Sequence of chain 11.B:
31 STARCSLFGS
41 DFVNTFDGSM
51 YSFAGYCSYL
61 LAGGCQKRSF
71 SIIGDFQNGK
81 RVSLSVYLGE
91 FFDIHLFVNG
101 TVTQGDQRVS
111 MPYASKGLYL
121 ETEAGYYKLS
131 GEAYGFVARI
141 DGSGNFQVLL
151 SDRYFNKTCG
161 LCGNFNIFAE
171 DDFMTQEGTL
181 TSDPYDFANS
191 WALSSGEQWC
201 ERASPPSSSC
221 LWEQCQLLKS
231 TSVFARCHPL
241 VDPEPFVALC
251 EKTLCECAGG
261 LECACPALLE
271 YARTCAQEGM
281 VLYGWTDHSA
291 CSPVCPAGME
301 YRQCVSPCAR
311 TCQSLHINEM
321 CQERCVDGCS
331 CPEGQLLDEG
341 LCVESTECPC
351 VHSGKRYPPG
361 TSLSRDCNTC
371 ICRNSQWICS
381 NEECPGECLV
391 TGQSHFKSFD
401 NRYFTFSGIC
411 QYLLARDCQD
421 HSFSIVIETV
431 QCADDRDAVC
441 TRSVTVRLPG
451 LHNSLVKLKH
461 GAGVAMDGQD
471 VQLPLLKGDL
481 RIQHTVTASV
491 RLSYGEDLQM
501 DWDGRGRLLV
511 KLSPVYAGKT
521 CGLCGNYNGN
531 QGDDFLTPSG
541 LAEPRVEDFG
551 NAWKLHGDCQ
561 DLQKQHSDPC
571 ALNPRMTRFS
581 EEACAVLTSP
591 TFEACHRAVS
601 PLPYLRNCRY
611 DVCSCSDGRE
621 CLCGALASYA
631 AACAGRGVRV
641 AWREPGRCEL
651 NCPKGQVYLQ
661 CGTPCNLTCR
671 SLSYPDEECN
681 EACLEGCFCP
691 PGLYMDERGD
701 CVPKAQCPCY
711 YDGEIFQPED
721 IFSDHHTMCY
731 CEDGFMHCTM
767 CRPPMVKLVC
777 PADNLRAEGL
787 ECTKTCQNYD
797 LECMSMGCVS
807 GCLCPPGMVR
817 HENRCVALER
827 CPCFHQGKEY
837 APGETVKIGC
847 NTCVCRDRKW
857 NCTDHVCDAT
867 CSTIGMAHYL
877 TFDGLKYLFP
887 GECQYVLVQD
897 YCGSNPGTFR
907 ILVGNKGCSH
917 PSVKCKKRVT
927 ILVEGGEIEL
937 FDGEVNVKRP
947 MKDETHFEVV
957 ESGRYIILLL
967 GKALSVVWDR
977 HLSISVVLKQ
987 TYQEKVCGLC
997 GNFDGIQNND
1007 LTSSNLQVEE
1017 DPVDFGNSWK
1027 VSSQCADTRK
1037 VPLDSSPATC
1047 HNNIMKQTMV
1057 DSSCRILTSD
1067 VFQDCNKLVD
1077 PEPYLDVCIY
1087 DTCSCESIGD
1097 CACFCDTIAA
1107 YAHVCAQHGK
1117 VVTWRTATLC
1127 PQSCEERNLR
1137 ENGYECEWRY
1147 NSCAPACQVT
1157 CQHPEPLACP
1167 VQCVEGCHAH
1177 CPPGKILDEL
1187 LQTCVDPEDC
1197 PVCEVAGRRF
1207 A

Binding-site contacts:
Ligand atom C2 contacts residue ASN156 of chain 11.B at 2.4 Å.
Ligand atom C4 contacts residue ASN156 of chain 11.B at 4.2 Å.
Ligand atom C7 contacts residue ASN156 of chain 11.B at 3.5 Å.
Ligand atom C8 contacts residue PHE168 of chain 11.B at 4.4 Å (hydrophobic).
Ligand atom O5 contacts residue ASN156 of chain 11.B at 2.3 Å (h-bond).
Ligand atom C3 contacts residue ASN156 of chain 11.B at 3.8 Å.
Ligand atom C5 contacts residue ASN156 of chain 11.B at 3.6 Å.
Ligand atom N2 contacts residue ASN156 of chain 11.B at 2.9 Å (h-bond).
Ligand atom C1 contacts residue ASN156 of chain 11.B at 1.4 Å.
Ligand atom O7 contacts residue ASN156 of chain 11.B at 3.7 Å.

The small molecule below binds the protein below.
Small molecule (SMILES): CC(=O)N[C@@H]1[C@@H](O)[C@H](O)[C@@H](CO)O[C@H]1O